The small molecule below binds the protein below.
Small molecule (SMILES): O=P(O)(O)OC[C@H](O)CO

Binding-site contacts:
Ligand atom O1 contacts residue VAL190 of chain 1.A at 4.4 Å.
Ligand atom O2 contacts residue HIS262 of chain 1.A at 3.2 Å (h-bond).
Ligand atom O2P contacts residue ARG189 of chain 1.A at 2.5 Å (salt-bridge).
Ligand atom P contacts residue GLY188 of chain 1.A at 4.0 Å.
Ligand atom P contacts residue ASN264 of chain 1.A at 4.4 Å.
Ligand atom O4P contacts residue GLY188 of chain 1.A at 4.2 Å.
Ligand atom C1 contacts residue ARG260 of chain 1.A at 4.0 Å.
Ligand atom O1 contacts residue GLY188 of chain 1.A at 3.7 Å.
Ligand atom O4P contacts residue ARG189 of chain 1.A at 3.9 Å.
Ligand atom C1 contacts residue GLY188 of chain 1.A at 4.2 Å.
Ligand atom P contacts residue ARG189 of chain 1.A at 3.6 Å.
Ligand atom O3P contacts residue ARG189 of chain 1.A at 3.5 Å (salt-bridge).
Ligand atom C2 contacts residue ARG260 of chain 1.A at 4.0 Å.
Ligand atom C3 contacts residue ARG189 of chain 1.A at 4.4 Å.
Ligand atom O1P contacts residue GLY188 of chain 1.A at 2.9 Å (h-bond).
Ligand atom C3 contacts residue HIS262 of chain 1.A at 3.4 Å.
Ligand atom C2 contacts residue GLY188 of chain 1.A at 3.5 Å.
Ligand atom C1 contacts residue THR191 of chain 1.A at 3.8 Å.
Ligand atom O2P contacts residue LEU270 of chain 1.A at 4.3 Å.
Ligand atom O2P contacts residue GLY188 of chain 1.A at 4.5 Å.
Ligand atom O1P contacts residue HIS262 of chain 1.A at 4.2 Å.
Ligand atom O3P contacts residue ASN264 of chain 1.A at 3.5 Å (h-bond).
Ligand atom O3P contacts residue HIS262 of chain 1.A at 3.7 Å.
Ligand atom C2 contacts residue HIS262 of chain 1.A at 3.8 Å.
Ligand atom O4P contacts residue ASN264 of chain 1.A at 4.0 Å.
Ligand atom O1 contacts residue THR191 of chain 1.A at 2.9 Å (h-bond).
Ligand atom O1P contacts residue ARG189 of chain 1.A at 3.6 Å.
Ligand atom C3 contacts residue GLY188 of chain 1.A at 3.8 Å.
Ligand atom O2 contacts residue ARG260 of chain 1.A at 2.8 Å (salt-bridge).

Sequence of chain 1.A:
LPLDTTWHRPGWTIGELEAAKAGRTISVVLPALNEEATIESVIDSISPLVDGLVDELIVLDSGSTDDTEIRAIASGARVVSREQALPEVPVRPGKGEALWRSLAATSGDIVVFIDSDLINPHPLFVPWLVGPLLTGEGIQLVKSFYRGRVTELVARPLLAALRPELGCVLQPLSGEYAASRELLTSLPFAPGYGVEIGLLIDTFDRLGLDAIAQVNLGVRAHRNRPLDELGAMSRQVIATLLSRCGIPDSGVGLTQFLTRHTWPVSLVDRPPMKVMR